Binding-site contacts:
Ligand atom C8 contacts residue SER20 of chain 1.D at 4.1 Å.
Ligand atom C4 contacts residue VAL26 of chain 1.D at 3.9 Å (hydrophobic).
Ligand atom C21 contacts residue THR84 of chain 1.D at 3.4 Å.
Ligand atom N15 contacts residue TRP86 of chain 1.D at 4.0 Å.
Ligand atom C5 contacts residue VAL26 of chain 1.D at 3.3 Å (hydrophobic).
Ligand atom O20 contacts residue ASN135 of chain 1.D at 2.8 Å (h-bond).
Ligand atom C2 contacts residue ASP149 of chain 1.D at 3.8 Å.
Ligand atom C3 contacts residue LYS38 of chain 1.D at 4.1 Å.
Ligand atom N24 contacts residue GLU56 of chain 1.D at 3.3 Å (salt-bridge).
Ligand atom C8 contacts residue VAL26 of chain 1.D at 3.9 Å (hydrophobic).
Ligand atom N9 contacts residue PHE138 of chain 1.D at 4.0 Å.
Ligand atom O25 contacts residue LYS38 of chain 1.D at 3.0 Å (salt-bridge).
Ligand atom C1 contacts residue PHE138 of chain 1.D at 3.9 Å (hydrophobic).
Ligand atom C17 contacts residue TRP86 of chain 1.D at 4.0 Å (hydrophobic).
Ligand atom C7 contacts residue PHE138 of chain 1.D at 3.7 Å (hydrophobic).
Ligand atom N24 contacts residue LYS38 of chain 1.D at 3.1 Å (salt-bridge).
Ligand atom C12 contacts residue PHE138 of chain 1.D at 3.9 Å (hydrophobic).
Ligand atom C7 contacts residue VAL26 of chain 1.D at 3.9 Å (hydrophobic).
Ligand atom C8 contacts residue PHE138 of chain 1.D at 4.1 Å (hydrophobic).
Ligand atom C16 contacts residue TRP86 of chain 1.D at 3.6 Å (hydrophobic).
Ligand atom C13 contacts residue PHE138 of chain 1.D at 3.9 Å (hydrophobic).
Ligand atom O25 contacts residue ILE82 of chain 1.D at 3.8 Å.
Ligand atom N10 contacts residue PHE138 of chain 1.D at 3.6 Å.
Ligand atom C22 contacts residue ILE82 of chain 1.D at 4.0 Å (hydrophobic).
Ligand atom C6 contacts residue PHE138 of chain 1.D at 4.0 Å (hydrophobic).
Ligand atom C11 contacts residue PHE138 of chain 1.D at 3.5 Å (hydrophobic).
Ligand atom C6 contacts residue VAL26 of chain 1.D at 3.7 Å (hydrophobic).
Ligand atom C22 contacts residue THR84 of chain 1.D at 3.5 Å.
Ligand atom C1 contacts residue VAL26 of chain 1.D at 4.0 Å (hydrophobic).
Ligand atom N15 contacts residue CYS87 of chain 1.D at 3.0 Å (h-bond).
Ligand atom C16 contacts residue CYS87 of chain 1.D at 3.4 Å (hydrophobic).
Ligand atom C14 contacts residue CYS87 of chain 1.D at 3.8 Å (hydrophobic).
Ligand atom C23 contacts residue LYS38 of chain 1.D at 3.7 Å.
Ligand atom N24 contacts residue ASP149 of chain 1.D at 3.9 Å.
Ligand atom C21 contacts residue ALA36 of chain 1.D at 3.9 Å (hydrophobic).
Ligand atom C22 contacts residue LYS38 of chain 1.D at 3.6 Å.
Ligand atom C19 contacts residue ASN135 of chain 1.D at 3.6 Å.
Ligand atom O25 contacts residue GLU56 of chain 1.D at 2.5 Å (salt-bridge).
Ligand atom O25 contacts residue LEU60 of chain 1.D at 4.1 Å.
Ligand atom C21 contacts residue LYS38 of chain 1.D at 4.1 Å.

Sequence of chain 1.D:
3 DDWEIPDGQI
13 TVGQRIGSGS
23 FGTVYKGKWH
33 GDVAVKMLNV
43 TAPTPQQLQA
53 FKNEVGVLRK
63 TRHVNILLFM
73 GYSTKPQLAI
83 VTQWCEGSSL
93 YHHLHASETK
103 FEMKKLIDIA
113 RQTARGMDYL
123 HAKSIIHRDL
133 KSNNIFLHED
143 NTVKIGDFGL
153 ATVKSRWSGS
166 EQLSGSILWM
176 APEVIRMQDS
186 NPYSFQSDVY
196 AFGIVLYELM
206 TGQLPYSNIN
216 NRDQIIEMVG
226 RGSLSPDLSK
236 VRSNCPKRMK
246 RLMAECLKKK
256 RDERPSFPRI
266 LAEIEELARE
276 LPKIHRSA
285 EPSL

The small molecule below binds the protein below.
Small molecule (SMILES): OCCn1cc(-c2ccc3c(c2)CC/C3=N\O)c(-c2ccncc2)n1